Binding-site contacts:
Ligand atom C6 contacts residue SER82 of chain 1.C at 4.4 Å.
Ligand atom C6 contacts residue SER81 of chain 1.C at 4.3 Å.
Ligand atom C1 contacts residue SER82 of chain 1.C at 4.4 Å.
Ligand atom C5 contacts residue ASN79 of chain 1.C at 3.7 Å.
Ligand atom C4 contacts residue ASN79 of chain 1.C at 4.2 Å.
Ligand atom O5 contacts residue SER82 of chain 1.C at 3.6 Å.
Ligand atom C6 contacts residue TYR218 of chain 1.C at 3.7 Å (hydrophobic).
Ligand atom N2 contacts residue ASN79 of chain 1.C at 2.8 Å (h-bond).
Ligand atom O5 contacts residue ASN79 of chain 1.C at 2.4 Å (h-bond).
Ligand atom C8 contacts residue ASN79 of chain 1.C at 4.2 Å.
Ligand atom C2 contacts residue ASN79 of chain 1.C at 2.4 Å.
Ligand atom O6 contacts residue SER82 of chain 1.C at 4.3 Å.
Ligand atom O5 contacts residue SER81 of chain 1.C at 3.8 Å.
Ligand atom C1 contacts residue SER81 of chain 1.C at 3.9 Å.
Ligand atom C5 contacts residue SER81 of chain 1.C at 3.8 Å.
Ligand atom C7 contacts residue ASN79 of chain 1.C at 3.1 Å.
Ligand atom O6 contacts residue TYR218 of chain 1.C at 3.2 Å (h-bond).
Ligand atom C1 contacts residue ASN79 of chain 1.C at 1.4 Å.
Ligand atom C3 contacts residue ASN79 of chain 1.C at 3.8 Å.
Ligand atom O7 contacts residue ASN79 of chain 1.C at 3.1 Å (h-bond).

A small-molecule ligand and the protein it binds are described below.
Small molecule (SMILES): CC(=O)N[C@H]1[C@H](O[C@H]2[C@H](O[C@H]3O[C@@H](C)[C@@H](O)[C@@H](O)[C@@H]3O)[C@@H](NC(C)=O)CO[C@@H]2CO)O[C@H](CO)[C@@H](O)[C@@H]1O

Sequence of chain 1.C:
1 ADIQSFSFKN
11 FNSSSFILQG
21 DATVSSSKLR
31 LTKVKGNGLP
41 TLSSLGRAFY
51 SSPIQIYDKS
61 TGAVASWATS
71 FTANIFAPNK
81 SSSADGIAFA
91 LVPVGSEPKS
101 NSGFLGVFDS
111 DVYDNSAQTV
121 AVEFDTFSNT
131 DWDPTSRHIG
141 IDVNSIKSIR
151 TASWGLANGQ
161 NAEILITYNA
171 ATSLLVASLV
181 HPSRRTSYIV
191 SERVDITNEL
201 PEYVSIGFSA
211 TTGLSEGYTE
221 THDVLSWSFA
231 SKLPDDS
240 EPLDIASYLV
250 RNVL